Binding-site contacts:
Ligand atom C1 contacts residue TYR40 of chain 2.A at 3.6 Å (hydrophobic).
Ligand atom O5 contacts residue THR26 of chain 2.A at 4.4 Å.
Ligand atom C1 contacts residue ASN24 of chain 2.A at 1.4 Å.
Ligand atom C2 contacts residue TYR40 of chain 2.A at 3.9 Å (hydrophobic).
Ligand atom O6 contacts residue ALA25 of chain 2.A at 3.4 Å (h-bond).
Ligand atom C6 contacts residue TYR40 of chain 2.A at 3.7 Å (hydrophobic).
Ligand atom O5 contacts residue ASN24 of chain 2.A at 2.4 Å (h-bond).
Ligand atom N2 contacts residue TYR40 of chain 2.A at 4.5 Å.
Ligand atom O4 contacts residue TYR40 of chain 2.A at 4.4 Å.
Ligand atom O5 contacts residue TYR40 of chain 2.A at 3.7 Å.
Ligand atom O7 contacts residue ASP42 of chain 2.A at 4.0 Å.
Ligand atom O6 contacts residue THR26 of chain 2.A at 3.0 Å (h-bond).
Ligand atom C7 contacts residue PHE41 of chain 2.A at 4.3 Å (hydrophobic).
Ligand atom N2 contacts residue ASN24 of chain 2.A at 2.8 Å (h-bond).
Ligand atom C8 contacts residue ARG159 of chain 2.A at 3.9 Å.
Ligand atom C4 contacts residue TYR40 of chain 2.A at 4.1 Å (hydrophobic).
Ligand atom C3 contacts residue ASN24 of chain 2.A at 3.8 Å.
Ligand atom O7 contacts residue PHE41 of chain 2.A at 3.2 Å.
Ligand atom C5 contacts residue TYR40 of chain 2.A at 3.9 Å (hydrophobic).
Ligand atom C7 contacts residue TYR40 of chain 2.A at 4.3 Å (hydrophobic).
Ligand atom C6 contacts residue THR26 of chain 2.A at 3.6 Å.
Ligand atom O5 contacts residue ALA25 of chain 2.A at 4.1 Å.
Ligand atom C5 contacts residue ASN24 of chain 2.A at 3.7 Å.
Ligand atom C2 contacts residue ASN24 of chain 2.A at 2.4 Å.
Ligand atom O7 contacts residue TYR40 of chain 2.A at 3.5 Å (h-bond).
Ligand atom C7 contacts residue ASN24 of chain 2.A at 3.4 Å.
Ligand atom O7 contacts residue ASN24 of chain 2.A at 3.4 Å (h-bond).
Ligand atom C6 contacts residue ALA25 of chain 2.A at 4.4 Å (hydrophobic).
Ligand atom C4 contacts residue ASN24 of chain 2.A at 4.2 Å.

Sequence of chain 2.A:
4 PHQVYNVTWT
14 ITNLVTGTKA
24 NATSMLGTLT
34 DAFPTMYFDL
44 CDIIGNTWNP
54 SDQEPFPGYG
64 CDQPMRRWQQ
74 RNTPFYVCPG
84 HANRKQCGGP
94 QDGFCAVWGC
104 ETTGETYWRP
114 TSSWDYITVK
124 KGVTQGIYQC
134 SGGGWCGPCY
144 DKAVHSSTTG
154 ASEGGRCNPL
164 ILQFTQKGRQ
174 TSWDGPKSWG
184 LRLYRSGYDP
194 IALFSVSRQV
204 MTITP

A small-molecule ligand and the protein it binds are described below.
Small molecule (SMILES): CC(=O)N[C@H]1[C@H](O[C@H]2[C@H](O)[C@@H](NC(C)=O)CO[C@@H]2CO)O[C@H](CO)[C@@H](O)[C@@H]1O